Sequence of chain 1.D:
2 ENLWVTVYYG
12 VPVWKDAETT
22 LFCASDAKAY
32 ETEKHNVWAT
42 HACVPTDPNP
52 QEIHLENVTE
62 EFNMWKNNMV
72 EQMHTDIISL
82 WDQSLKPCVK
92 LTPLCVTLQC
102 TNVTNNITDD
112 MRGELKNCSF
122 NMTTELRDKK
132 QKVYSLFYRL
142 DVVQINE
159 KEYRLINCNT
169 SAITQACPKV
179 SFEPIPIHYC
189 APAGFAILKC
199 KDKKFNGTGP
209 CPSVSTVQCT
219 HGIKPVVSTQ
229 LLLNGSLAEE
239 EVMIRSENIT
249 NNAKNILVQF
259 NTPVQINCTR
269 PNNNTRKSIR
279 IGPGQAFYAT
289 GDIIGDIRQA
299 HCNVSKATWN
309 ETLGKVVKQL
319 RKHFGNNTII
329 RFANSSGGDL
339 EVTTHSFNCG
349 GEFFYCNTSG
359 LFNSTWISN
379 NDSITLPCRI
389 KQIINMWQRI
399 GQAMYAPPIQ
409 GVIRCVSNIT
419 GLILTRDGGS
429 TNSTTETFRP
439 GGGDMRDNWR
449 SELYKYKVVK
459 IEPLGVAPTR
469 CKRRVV

Binding-site contacts:
Ligand atom C3 contacts residue ASN416 of chain 1.D at 3.6 Å.
Ligand atom C1 contacts residue PRO261 of chain 1.D at 4.4 Å (hydrophobic).
Ligand atom N2 contacts residue ASN416 of chain 1.D at 2.6 Å (h-bond).
Ligand atom C6 contacts residue LEU235 of chain 1.D at 4.2 Å (hydrophobic).
Ligand atom C5 contacts residue ASN416 of chain 1.D at 3.7 Å.
Ligand atom O6 contacts residue LEU235 of chain 1.D at 4.2 Å.
Ligand atom O5 contacts residue PRO261 of chain 1.D at 4.2 Å.
Ligand atom C7 contacts residue ASN416 of chain 1.D at 3.6 Å.
Ligand atom C5 contacts residue PRO261 of chain 1.D at 4.3 Å (hydrophobic).
Ligand atom O7 contacts residue ASN416 of chain 1.D at 4.3 Å.
Ligand atom C1 contacts residue ASN416 of chain 1.D at 1.4 Å.
Ligand atom O5 contacts residue ASN416 of chain 1.D at 2.4 Å (h-bond).
Ligand atom C4 contacts residue ASN416 of chain 1.D at 4.2 Å.
Ligand atom C2 contacts residue ASN416 of chain 1.D at 2.3 Å.
Ligand atom C6 contacts residue PRO261 of chain 1.D at 4.5 Å (hydrophobic).
Ligand atom C8 contacts residue VAL414 of chain 1.D at 4.4 Å (hydrophobic).

A small-molecule ligand and the protein it binds are described below.
Small molecule (SMILES): CC(=O)N[C@H]1[C@H](O[C@H]2[C@H](O)[C@@H](NC(C)=O)CO[C@@H]2CO)O[C@H](CO)[C@@H](O)[C@@H]1O